The small molecule below binds the protein below.
Small molecule (SMILES): CC(=O)N[C@@H]1[C@@H](O)[C@H](O)[C@@H](CO)O[C@H]1O

Sequence of chain 1.A:
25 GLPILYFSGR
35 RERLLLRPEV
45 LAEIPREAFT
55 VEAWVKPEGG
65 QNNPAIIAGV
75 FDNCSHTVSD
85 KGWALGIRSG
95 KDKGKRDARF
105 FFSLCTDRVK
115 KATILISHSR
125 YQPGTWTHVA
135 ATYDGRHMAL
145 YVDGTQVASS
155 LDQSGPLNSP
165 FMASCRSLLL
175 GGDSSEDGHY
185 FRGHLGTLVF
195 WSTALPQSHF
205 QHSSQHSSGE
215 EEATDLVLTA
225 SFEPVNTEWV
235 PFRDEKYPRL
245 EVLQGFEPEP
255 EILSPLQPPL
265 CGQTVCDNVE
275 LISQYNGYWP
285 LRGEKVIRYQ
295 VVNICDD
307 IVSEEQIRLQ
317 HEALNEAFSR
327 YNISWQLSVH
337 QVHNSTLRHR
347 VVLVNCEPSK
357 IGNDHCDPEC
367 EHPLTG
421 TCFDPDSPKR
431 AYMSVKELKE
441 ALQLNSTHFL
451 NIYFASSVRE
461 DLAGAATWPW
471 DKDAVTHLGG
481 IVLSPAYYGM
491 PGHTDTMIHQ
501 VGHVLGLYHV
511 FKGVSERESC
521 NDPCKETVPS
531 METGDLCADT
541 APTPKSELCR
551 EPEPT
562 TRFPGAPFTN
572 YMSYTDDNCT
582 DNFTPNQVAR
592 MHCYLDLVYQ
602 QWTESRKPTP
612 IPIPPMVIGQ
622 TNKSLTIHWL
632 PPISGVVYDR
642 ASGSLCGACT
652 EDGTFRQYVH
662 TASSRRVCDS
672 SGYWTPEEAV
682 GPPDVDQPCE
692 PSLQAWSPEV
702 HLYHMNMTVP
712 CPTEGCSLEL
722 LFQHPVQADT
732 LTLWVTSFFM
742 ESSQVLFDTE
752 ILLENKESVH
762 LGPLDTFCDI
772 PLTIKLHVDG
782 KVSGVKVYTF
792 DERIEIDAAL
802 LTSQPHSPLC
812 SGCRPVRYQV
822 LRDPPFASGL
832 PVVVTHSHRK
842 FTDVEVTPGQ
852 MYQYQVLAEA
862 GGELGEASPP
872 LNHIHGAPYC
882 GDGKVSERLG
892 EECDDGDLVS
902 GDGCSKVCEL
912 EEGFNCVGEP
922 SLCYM

Binding-site contacts:
Ligand atom C3 contacts residue ASN445 of chain 1.A at 3.6 Å.
Ligand atom C6 contacts residue ASN445 of chain 1.A at 4.4 Å.
Ligand atom C1 contacts residue HIS448 of chain 1.A at 3.6 Å.
Ligand atom O4 contacts residue SER643 of chain 1.A at 3.6 Å.
Ligand atom C5 contacts residue ASN445 of chain 1.A at 3.4 Å.
Ligand atom N2 contacts residue ASN445 of chain 1.A at 2.7 Å (h-bond).
Ligand atom C6 contacts residue HIS448 of chain 1.A at 3.8 Å.
Ligand atom O5 contacts residue HIS448 of chain 1.A at 3.5 Å.
Ligand atom C2 contacts residue ASN445 of chain 1.A at 2.3 Å.
Ligand atom C4 contacts residue ASN445 of chain 1.A at 3.9 Å.
Ligand atom C8 contacts residue ASN445 of chain 1.A at 4.0 Å.
Ligand atom C5 contacts residue HIS448 of chain 1.A at 3.5 Å.
Ligand atom C1 contacts residue PHE449 of chain 1.A at 4.4 Å (hydrophobic).
Ligand atom C7 contacts residue ASN445 of chain 1.A at 3.6 Å.
Ligand atom O5 contacts residue ASN445 of chain 1.A at 2.1 Å (h-bond).
Ligand atom C4 contacts residue SER643 of chain 1.A at 4.5 Å.
Ligand atom O5 contacts residue PHE449 of chain 1.A at 3.7 Å.
Ligand atom C1 contacts residue ASN445 of chain 1.A at 1.4 Å.